Binding-site contacts:
Ligand atom C4 contacts residue PHE107 of chain 1.A at 3.7 Å (hydrophobic).
Ligand atom O1 contacts residue FE21 of chain 1.C at 4.0 Å.
Ligand atom C2 contacts residue PHE107 of chain 1.A at 3.6 Å (hydrophobic).
Ligand atom C5 contacts residue LEU161 of chain 1.A at 3.7 Å (hydrophobic).
Ligand atom O5 contacts residue FE21 of chain 1.C at 2.2 Å.
Ligand atom C4 contacts residue LEU161 of chain 1.A at 3.9 Å (hydrophobic).
Ligand atom C3 contacts residue LEU161 of chain 1.A at 4.0 Å (hydrophobic).
Ligand atom O3 contacts residue SER240 of chain 1.A at 3.6 Å.
Ligand atom C5 contacts residue ARG251 of chain 1.A at 3.6 Å.
Ligand atom C5 contacts residue THR116 of chain 1.A at 3.5 Å.
Ligand atom O3 contacts residue ARG251 of chain 1.A at 3.0 Å (salt-bridge).
Ligand atom O4 contacts residue TRP148 of chain 1.A at 2.9 Å (h-bond).
Ligand atom O1 contacts residue ALA255 of chain 1.A at 3.7 Å.
Ligand atom O4 contacts residue LEU161 of chain 1.A at 3.6 Å.
Ligand atom C1 contacts residue HIS238 of chain 1.A at 3.7 Å.
Ligand atom O3 contacts residue THR116 of chain 1.A at 2.6 Å (h-bond).
Ligand atom O1 contacts residue THR146 of chain 1.A at 3.6 Å.
Ligand atom O3 contacts residue LYS109 of chain 1.A at 3.6 Å.
Ligand atom C1 contacts residue PHE232 of chain 1.A at 4.1 Å (hydrophobic).
Ligand atom O4 contacts residue ARG251 of chain 1.A at 2.9 Å (salt-bridge).
Ligand atom C2 contacts residue HIS238 of chain 1.A at 3.8 Å.
Ligand atom O1 contacts residue PHE107 of chain 1.A at 3.6 Å.
Ligand atom C1 contacts residue FE21 of chain 1.C at 2.8 Å.
Ligand atom O1 contacts residue TRP148 of chain 1.A at 3.5 Å.
Ligand atom C1 contacts residue PHE107 of chain 1.A at 3.8 Å (hydrophobic).
Ligand atom O1 contacts residue PHE232 of chain 1.A at 3.9 Å.
Ligand atom O2 contacts residue FE21 of chain 1.C at 2.1 Å.
Ligand atom O5 contacts residue HIS238 of chain 1.A at 3.2 Å (h-bond).
Ligand atom C1 contacts residue ARG257 of chain 1.A at 3.6 Å.
Ligand atom C5 contacts residue PHE107 of chain 1.A at 3.6 Å (hydrophobic).
Ligand atom O1 contacts residue ARG257 of chain 1.A at 3.7 Å.
Ligand atom C4 contacts residue THR116 of chain 1.A at 3.8 Å.
Ligand atom O4 contacts residue PHE107 of chain 1.A at 3.2 Å.
Ligand atom C3 contacts residue PHE107 of chain 1.A at 3.8 Å (hydrophobic).
Ligand atom C5 contacts residue TRP148 of chain 1.A at 4.0 Å (hydrophobic).
Ligand atom C3 contacts residue TRP148 of chain 1.A at 3.6 Å (hydrophobic).
Ligand atom O5 contacts residue HIS119 of chain 1.A at 3.0 Å (h-bond).
Ligand atom O2 contacts residue HIS238 of chain 1.A at 3.2 Å (h-bond).
Ligand atom C2 contacts residue FE21 of chain 1.C at 2.9 Å.
Ligand atom O2 contacts residue ARG257 of chain 1.A at 2.9 Å (salt-bridge).

Sequence of chain 1.A:
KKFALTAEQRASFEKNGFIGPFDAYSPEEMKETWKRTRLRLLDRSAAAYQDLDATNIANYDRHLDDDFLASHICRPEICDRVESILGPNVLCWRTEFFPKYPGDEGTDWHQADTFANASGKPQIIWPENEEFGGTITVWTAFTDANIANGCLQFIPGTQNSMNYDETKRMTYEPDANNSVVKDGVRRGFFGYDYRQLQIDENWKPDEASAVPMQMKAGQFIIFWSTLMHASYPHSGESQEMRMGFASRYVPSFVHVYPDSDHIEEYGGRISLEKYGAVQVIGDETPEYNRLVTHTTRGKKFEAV

A small-molecule ligand and the protein it binds are described below.
Small molecule (SMILES): O=C(O)CCC(=O)C(=O)O